Sequence of chain 3.A:
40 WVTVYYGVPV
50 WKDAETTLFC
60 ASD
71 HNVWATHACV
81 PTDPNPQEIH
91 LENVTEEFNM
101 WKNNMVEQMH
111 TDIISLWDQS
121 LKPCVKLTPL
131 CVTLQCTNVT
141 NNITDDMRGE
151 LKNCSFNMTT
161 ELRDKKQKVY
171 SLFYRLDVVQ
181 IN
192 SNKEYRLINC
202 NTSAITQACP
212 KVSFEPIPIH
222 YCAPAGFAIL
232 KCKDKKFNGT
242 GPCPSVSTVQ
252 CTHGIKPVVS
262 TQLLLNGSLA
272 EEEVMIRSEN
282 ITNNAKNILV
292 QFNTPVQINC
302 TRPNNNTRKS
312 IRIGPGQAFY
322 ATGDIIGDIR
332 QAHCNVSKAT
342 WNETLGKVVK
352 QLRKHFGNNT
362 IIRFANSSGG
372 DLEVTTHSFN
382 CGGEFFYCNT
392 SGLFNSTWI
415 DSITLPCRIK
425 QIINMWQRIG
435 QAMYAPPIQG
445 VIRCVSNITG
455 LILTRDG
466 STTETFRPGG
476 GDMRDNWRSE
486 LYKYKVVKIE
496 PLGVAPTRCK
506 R

Binding-site contacts:
Ligand atom N2 contacts residue ASN306 of chain 3.A at 2.8 Å (h-bond).
Ligand atom C5 contacts residue ILE327 of chain 3.A at 4.3 Å (hydrophobic).
Ligand atom C3 contacts residue ASN306 of chain 3.A at 3.6 Å.
Ligand atom C8 contacts residue VAL445 of chain 3.A at 3.9 Å (hydrophobic).
Ligand atom C5 contacts residue ASN306 of chain 3.A at 3.7 Å.
Ligand atom C8 contacts residue ASN306 of chain 3.A at 4.4 Å.
Ligand atom C7 contacts residue ASN306 of chain 3.A at 3.3 Å.
Ligand atom O5 contacts residue ASN306 of chain 3.A at 2.4 Å (h-bond).
Ligand atom C2 contacts residue ASN306 of chain 3.A at 2.3 Å.
Ligand atom C6 contacts residue ILE327 of chain 3.A at 4.0 Å (hydrophobic).
Ligand atom O5 contacts residue ILE327 of chain 3.A at 3.5 Å.
Ligand atom O7 contacts residue ASN306 of chain 3.A at 3.5 Å (h-bond).
Ligand atom C4 contacts residue ASN306 of chain 3.A at 4.1 Å.
Ligand atom C1 contacts residue ASN306 of chain 3.A at 1.4 Å.

This protein binds this small molecule.
Small molecule (SMILES): CC(=O)N[C@@H]1[C@@H](O)[C@H](O)[C@@H](CO)O[C@H]1O